Sequence of chain 1.A:
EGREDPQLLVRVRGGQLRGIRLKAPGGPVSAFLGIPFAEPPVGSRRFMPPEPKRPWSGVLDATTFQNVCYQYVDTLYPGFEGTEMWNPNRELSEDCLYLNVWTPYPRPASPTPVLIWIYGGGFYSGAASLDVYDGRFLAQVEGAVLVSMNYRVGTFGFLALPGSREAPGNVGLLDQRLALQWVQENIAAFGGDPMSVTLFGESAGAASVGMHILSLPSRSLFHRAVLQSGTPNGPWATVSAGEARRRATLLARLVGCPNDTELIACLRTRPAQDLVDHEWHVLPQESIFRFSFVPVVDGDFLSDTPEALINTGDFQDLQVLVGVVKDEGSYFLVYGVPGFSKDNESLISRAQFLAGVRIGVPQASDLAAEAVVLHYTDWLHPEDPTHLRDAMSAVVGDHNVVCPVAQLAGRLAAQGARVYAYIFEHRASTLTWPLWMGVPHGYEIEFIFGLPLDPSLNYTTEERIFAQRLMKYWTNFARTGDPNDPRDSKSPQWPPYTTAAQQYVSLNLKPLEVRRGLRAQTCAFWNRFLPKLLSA

A small-molecule ligand and the protein it binds are described below.
Small molecule (SMILES): CCN(CC)CCNS(=O)(=O)c1ccc(Cl)cc1

Binding-site contacts:
Ligand atom C6 contacts residue PHE297 of chain 1.A at 3.4 Å (hydrophobic).
Ligand atom C9 contacts residue PHE338 of chain 1.A at 3.4 Å (hydrophobic).
Ligand atom C20 contacts residue TRP86 of chain 1.A at 3.7 Å (hydrophobic).
Ligand atom C5 contacts residue TYR124 of chain 1.A at 3.6 Å (hydrophobic).
Ligand atom C12 contacts residue GLY120 of chain 1.A at 3.6 Å.
Ligand atom O2 contacts residue HIS447 of chain 1.A at 3.6 Å.
Ligand atom C20 contacts residue TYR337 of chain 1.A at 3.5 Å (hydrophobic).
Ligand atom C7 contacts residue PHE338 of chain 1.A at 3.9 Å (hydrophobic).
Ligand atom CL8 contacts residue PHE338 of chain 1.A at 4.3 Å.
Ligand atom C10 contacts residue TYR337 of chain 1.A at 4.1 Å (hydrophobic).
Ligand atom C21 contacts residue TYR337 of chain 1.A at 4.3 Å (hydrophobic).
Ligand atom C9 contacts residue TYR337 of chain 1.A at 4.3 Å (hydrophobic).
Ligand atom O1 contacts residue GLY122 of chain 1.A at 3.1 Å (h-bond).
Ligand atom C5 contacts residue PHE338 of chain 1.A at 3.8 Å (hydrophobic).
Ligand atom C6 contacts residue PHE338 of chain 1.A at 4.0 Å (hydrophobic).
Ligand atom O2 contacts residue PHE338 of chain 1.A at 3.8 Å.
Ligand atom N4 contacts residue TYR124 of chain 1.A at 3.9 Å.
Ligand atom C9 contacts residue TYR341 of chain 1.A at 3.4 Å (hydrophobic).
Ligand atom C7 contacts residue TYR124 of chain 1.A at 3.3 Å (hydrophobic).
Ligand atom C8 contacts residue PHE338 of chain 1.A at 3.6 Å (hydrophobic).
Ligand atom N4 contacts residue GLY121 of chain 1.A at 4.0 Å.
Ligand atom S1 contacts residue TYR124 of chain 1.A at 4.2 Å.
Ligand atom C7 contacts residue PHE297 of chain 1.A at 3.4 Å (hydrophobic).
Ligand atom C16 contacts residue HIS447 of chain 1.A at 3.6 Å.
Ligand atom O1 contacts residue GLY121 of chain 1.A at 3.3 Å.
Ligand atom C12 contacts residue GLY121 of chain 1.A at 3.3 Å.
Ligand atom C10 contacts residue PHE338 of chain 1.A at 3.5 Å (hydrophobic).
Ligand atom C20 contacts residue HIS447 of chain 1.A at 3.2 Å.
Ligand atom O1 contacts residue TYR124 of chain 1.A at 4.2 Å.
Ligand atom C8 contacts residue TYR341 of chain 1.A at 3.9 Å (hydrophobic).
Ligand atom C8 contacts residue TYR124 of chain 1.A at 4.1 Å (hydrophobic).
Ligand atom C11 contacts residue GLU202 of chain 1.A at 4.2 Å.
Ligand atom C12 contacts residue GLU202 of chain 1.A at 3.4 Å.
Ligand atom CL8 contacts residue TYR341 of chain 1.A at 3.3 Å.
Ligand atom C6 contacts residue TYR124 of chain 1.A at 3.0 Å (hydrophobic).
Ligand atom C10 contacts residue TYR341 of chain 1.A at 4.2 Å (hydrophobic).
Ligand atom C11 contacts residue TRP86 of chain 1.A at 3.5 Å (hydrophobic).
Ligand atom C22 contacts residue TYR337 of chain 1.A at 4.3 Å (hydrophobic).
Ligand atom N17 contacts residue TRP86 of chain 1.A at 4.2 Å.
Ligand atom C21 contacts residue TRP86 of chain 1.A at 3.5 Å (hydrophobic).